Sequence of chain 1.B:
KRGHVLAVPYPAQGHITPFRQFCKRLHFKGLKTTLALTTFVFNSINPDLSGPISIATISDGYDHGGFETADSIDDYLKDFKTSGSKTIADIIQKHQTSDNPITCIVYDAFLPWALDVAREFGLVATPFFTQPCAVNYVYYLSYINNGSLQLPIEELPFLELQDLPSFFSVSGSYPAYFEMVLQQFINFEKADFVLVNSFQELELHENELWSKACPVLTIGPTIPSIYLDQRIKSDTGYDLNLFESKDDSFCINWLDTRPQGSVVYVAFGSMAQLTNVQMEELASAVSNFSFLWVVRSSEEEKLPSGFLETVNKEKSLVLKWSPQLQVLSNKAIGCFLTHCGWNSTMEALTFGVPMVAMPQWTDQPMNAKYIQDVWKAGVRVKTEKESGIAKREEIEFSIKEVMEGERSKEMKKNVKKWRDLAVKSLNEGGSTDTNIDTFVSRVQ

Binding-site contacts:
Ligand atom C2 contacts residue BGC1 of chain 1.D at 3.8 Å.
Ligand atom O3 contacts residue GLN276 of chain 1.B at 3.1 Å (h-bond).
Ligand atom O3 contacts residue MET274 of chain 1.B at 3.0 Å (h-bond).
Ligand atom C3 contacts residue TYR177 of chain 1.B at 3.7 Å (hydrophobic).
Ligand atom O4 contacts residue GLN276 of chain 1.B at 3.2 Å (h-bond).
Ligand atom O4 contacts residue GLN363 of chain 1.B at 4.2 Å.
Ligand atom C6 contacts residue GLN363 of chain 1.B at 3.9 Å.
Ligand atom C5 contacts residue TYR177 of chain 1.B at 3.4 Å (hydrophobic).
Ligand atom C6 contacts residue TRP364 of chain 1.B at 3.7 Å (hydrophobic).
Ligand atom C1 contacts residue BGC1 of chain 1.D at 4.2 Å.
Ligand atom O5 contacts residue TYR177 of chain 1.B at 2.0 Å (h-bond).
Ligand atom C5 contacts residue TRP364 of chain 1.B at 3.6 Å (hydrophobic).
Ligand atom C1 contacts residue TYR177 of chain 1.B at 1.4 Å (hydrophobic).
Ligand atom C3 contacts residue MET274 of chain 1.B at 4.0 Å (hydrophobic).
Ligand atom O2 contacts residue TYR177 of chain 1.B at 3.1 Å (h-bond).
Ligand atom C4 contacts residue GLN276 of chain 1.B at 3.9 Å.
Ligand atom C2 contacts residue TYR177 of chain 1.B at 2.4 Å (hydrophobic).
Ligand atom O4 contacts residue TRP364 of chain 1.B at 3.9 Å.
Ligand atom O3 contacts residue ALA275 of chain 1.B at 3.8 Å.
Ligand atom C3 contacts residue GLN276 of chain 1.B at 4.0 Å.
Ligand atom O6 contacts residue GLN276 of chain 1.B at 4.4 Å.
Ligand atom C6 contacts residue TYR177 of chain 1.B at 4.4 Å (hydrophobic).
Ligand atom O2 contacts residue TRP364 of chain 1.B at 4.1 Å.
Ligand atom C3 contacts residue ALA275 of chain 1.B at 4.3 Å (hydrophobic).
Ligand atom O4 contacts residue ALA275 of chain 1.B at 3.5 Å.
Ligand atom O5 contacts residue TRP364 of chain 1.B at 4.2 Å.
Ligand atom C4 contacts residue TYR177 of chain 1.B at 4.0 Å (hydrophobic).
Ligand atom C2 contacts residue TRP364 of chain 1.B at 4.5 Å (hydrophobic).
Ligand atom C3 contacts residue TRP364 of chain 1.B at 4.1 Å (hydrophobic).
Ligand atom O2 contacts residue BGC1 of chain 1.D at 2.9 Å (h-bond).
Ligand atom C4 contacts residue TRP364 of chain 1.B at 4.2 Å (hydrophobic).
Ligand atom C1 contacts residue TRP364 of chain 1.B at 4.0 Å (hydrophobic).

A small-molecule ligand and the protein it binds are described below.
Small molecule (SMILES): OC[C@H]1O[C@@H](O)[C@H](O)[C@@H](O)[C@@H]1O